Sequence of chain 1.A:
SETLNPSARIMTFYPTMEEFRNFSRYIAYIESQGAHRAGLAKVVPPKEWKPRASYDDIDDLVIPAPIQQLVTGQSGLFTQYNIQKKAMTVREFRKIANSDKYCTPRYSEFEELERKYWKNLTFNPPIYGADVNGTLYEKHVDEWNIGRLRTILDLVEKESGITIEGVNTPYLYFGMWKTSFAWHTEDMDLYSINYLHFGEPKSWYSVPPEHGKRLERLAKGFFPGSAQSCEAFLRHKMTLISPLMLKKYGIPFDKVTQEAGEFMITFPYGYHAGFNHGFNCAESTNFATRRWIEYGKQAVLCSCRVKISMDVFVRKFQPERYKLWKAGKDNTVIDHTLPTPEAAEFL

A small-molecule ligand and the protein it binds are described below.
Small molecule (SMILES): COc1ccc2c(c1)CCC[C@H]2CNc1cnccc1C(=O)O

Binding-site contacts:
Ligand atom O22 contacts residue HIS255 of chain 1.A at 3.3 Å (h-bond).
Ligand atom O9 contacts residue PHE200 of chain 1.A at 3.3 Å.
Ligand atom C5 contacts residue TRP223 of chain 1.A at 3.7 Å (hydrophobic).
Ligand atom O9 contacts residue TYR192 of chain 1.A at 3.9 Å.
Ligand atom C4 contacts residue TRP223 of chain 1.A at 3.6 Å (hydrophobic).
Ligand atom N3 contacts residue NI1 of chain 1.E at 2.0 Å (h-bond).
Ligand atom C21 contacts residue LYS256 of chain 1.A at 3.8 Å.
Ligand atom O8 contacts residue LYS221 of chain 1.A at 2.8 Å (salt-bridge).
Ligand atom C14 contacts residue TYR147 of chain 1.A at 3.8 Å (hydrophobic).
Ligand atom C7 contacts residue PHE200 of chain 1.A at 3.4 Å (hydrophobic).
Ligand atom C23 contacts residue HIS255 of chain 1.A at 3.5 Å.
Ligand atom C14 contacts residue SER199 of chain 1.A at 3.6 Å.
Ligand atom O22 contacts residue LYS256 of chain 1.A at 3.8 Å.
Ligand atom C7 contacts residue TYR147 of chain 1.A at 3.3 Å (hydrophobic).
Ligand atom C19 contacts residue LYS256 of chain 1.A at 3.8 Å.
Ligand atom C5 contacts residue ASN213 of chain 1.A at 3.9 Å.
Ligand atom O9 contacts residue TYR147 of chain 1.A at 2.6 Å (h-bond).
Ligand atom C2 contacts residue HIS203 of chain 1.A at 3.3 Å.
Ligand atom C15 contacts residue SER199 of chain 1.A at 3.7 Å.
Ligand atom C21 contacts residue ASN101 of chain 1.A at 3.4 Å.
Ligand atom N3 contacts residue HIS291 of chain 1.A at 3.2 Å (h-bond).
Ligand atom C15 contacts residue GLN88 of chain 1.A at 3.5 Å.
Ligand atom O8 contacts residue TYR147 of chain 1.A at 3.3 Å (h-bond).
Ligand atom N3 contacts residue HIS203 of chain 1.A at 3.0 Å (h-bond).
Ligand atom C14 contacts residue GLN88 of chain 1.A at 3.4 Å.
Ligand atom C6 contacts residue PHE200 of chain 1.A at 3.5 Å (hydrophobic).
Ligand atom N10 contacts residue PHE200 of chain 1.A at 3.5 Å.
Ligand atom C4 contacts residue NI1 of chain 1.E at 2.9 Å.
Ligand atom C20 contacts residue LYS256 of chain 1.A at 3.7 Å.
Ligand atom C1 contacts residue PHE200 of chain 1.A at 3.5 Å (hydrophobic).
Ligand atom C4 contacts residue HIS291 of chain 1.A at 3.5 Å.
Ligand atom N10 contacts residue TYR192 of chain 1.A at 3.6 Å.
Ligand atom N3 contacts residue GLU205 of chain 1.A at 3.9 Å.
Ligand atom C5 contacts residue PHE200 of chain 1.A at 3.9 Å (hydrophobic).
Ligand atom O8 contacts residue ASN213 of chain 1.A at 3.6 Å (h-bond).
Ligand atom C13 contacts residue SER199 of chain 1.A at 3.8 Å.
Ligand atom C15 contacts residue GLN99 of chain 1.A at 3.9 Å.
Ligand atom C13 contacts residue TYR147 of chain 1.A at 3.8 Å (hydrophobic).
Ligand atom C2 contacts residue NI1 of chain 1.E at 3.0 Å.
Ligand atom C7 contacts residue LYS221 of chain 1.A at 3.8 Å.